Binding-site contacts:
Ligand atom C2 contacts residue THR120 of chain 1.A at 3.8 Å.
Ligand atom C8 contacts residue ILE156 of chain 1.A at 3.5 Å (hydrophobic).
Ligand atom O5 contacts residue ASN118 of chain 1.A at 2.4 Å (h-bond).
Ligand atom C1 contacts residue ASN118 of chain 1.A at 1.4 Å.
Ligand atom C5 contacts residue ASN118 of chain 1.A at 3.6 Å.
Ligand atom C7 contacts residue THR120 of chain 1.A at 4.4 Å.
Ligand atom C4 contacts residue ASN118 of chain 1.A at 4.0 Å.
Ligand atom C7 contacts residue ASN118 of chain 1.A at 3.1 Å.
Ligand atom C3 contacts residue THR120 of chain 1.A at 3.9 Å.
Ligand atom C8 contacts residue SER158 of chain 1.A at 3.2 Å.
Ligand atom O7 contacts residue ASN118 of chain 1.A at 3.5 Å (h-bond).
Ligand atom C5 contacts residue THR120 of chain 1.A at 4.2 Å.
Ligand atom N2 contacts residue ASN118 of chain 1.A at 2.6 Å (h-bond).
Ligand atom O7 contacts residue HIS220 of chain 1.A at 4.5 Å.
Ligand atom C8 contacts residue ASN118 of chain 1.A at 3.7 Å.
Ligand atom C8 contacts residue ARG157 of chain 1.A at 4.1 Å.
Ligand atom C2 contacts residue ASN118 of chain 1.A at 2.1 Å.
Ligand atom O6 contacts residue PRO122 of chain 1.A at 4.4 Å.
Ligand atom C1 contacts residue THR120 of chain 1.A at 3.4 Å.
Ligand atom O3 contacts residue ASN118 of chain 1.A at 4.5 Å.
Ligand atom C7 contacts residue SER158 of chain 1.A at 4.3 Å.
Ligand atom O5 contacts residue THR120 of chain 1.A at 3.8 Å.
Ligand atom C7 contacts residue ILE156 of chain 1.A at 4.2 Å (hydrophobic).
Ligand atom O7 contacts residue ILE156 of chain 1.A at 4.2 Å.
Ligand atom O7 contacts residue LEU161 of chain 1.A at 4.1 Å.
Ligand atom C3 contacts residue ASN118 of chain 1.A at 3.5 Å.
Ligand atom N2 contacts residue THR120 of chain 1.A at 3.3 Å (h-bond).

This protein binds this small molecule.
Small molecule (SMILES): CC(=O)N[C@@H]1[C@@H](O)[C@H](O)[C@@H](CO)O[C@H]1O

Sequence of chain 1.A:
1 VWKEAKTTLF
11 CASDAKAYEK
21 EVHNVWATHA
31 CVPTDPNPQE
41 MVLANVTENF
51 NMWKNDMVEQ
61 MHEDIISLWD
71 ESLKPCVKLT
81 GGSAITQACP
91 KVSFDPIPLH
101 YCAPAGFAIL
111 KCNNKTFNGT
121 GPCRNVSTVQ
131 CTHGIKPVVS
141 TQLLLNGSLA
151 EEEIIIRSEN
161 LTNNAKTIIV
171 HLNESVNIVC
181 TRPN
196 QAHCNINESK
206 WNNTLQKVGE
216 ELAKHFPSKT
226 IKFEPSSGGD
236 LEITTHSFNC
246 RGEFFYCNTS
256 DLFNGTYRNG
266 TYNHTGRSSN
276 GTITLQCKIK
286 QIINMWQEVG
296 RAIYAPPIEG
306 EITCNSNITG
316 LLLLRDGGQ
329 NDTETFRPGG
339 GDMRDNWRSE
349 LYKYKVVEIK